Sequence of chain 3.A:
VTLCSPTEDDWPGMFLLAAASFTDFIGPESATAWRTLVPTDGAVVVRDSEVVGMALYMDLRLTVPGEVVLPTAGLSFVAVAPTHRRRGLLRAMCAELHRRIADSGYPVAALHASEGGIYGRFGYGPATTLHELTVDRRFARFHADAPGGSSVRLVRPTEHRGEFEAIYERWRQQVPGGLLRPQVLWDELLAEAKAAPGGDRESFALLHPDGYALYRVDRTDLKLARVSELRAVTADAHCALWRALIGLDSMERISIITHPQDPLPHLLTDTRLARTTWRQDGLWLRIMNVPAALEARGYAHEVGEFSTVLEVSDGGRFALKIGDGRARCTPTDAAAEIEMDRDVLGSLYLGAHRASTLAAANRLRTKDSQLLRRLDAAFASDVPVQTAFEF

Binding-site contacts:
Ligand atom N1 contacts residue SER103 of chain 3.A at 4.0 Å.
Ligand atom CL1 contacts residue LEU83 of chain 3.A at 3.9 Å.
Ligand atom N1 contacts residue DMS1 of chain 3.C at 3.6 Å.
Ligand atom C1 contacts residue PHE104 of chain 3.A at 3.5 Å (hydrophobic).
Ligand atom N4 contacts residue ILE48 of chain 3.A at 3.8 Å.
Ligand atom C9 contacts residue DMS1 of chain 3.C at 4.1 Å.
Ligand atom C1 contacts residue TRP56 of chain 3.A at 3.7 Å (hydrophobic).
Ligand atom C3 contacts residue ALA53 of chain 3.A at 3.8 Å (hydrophobic).
Ligand atom C4 contacts residue LEU83 of chain 3.A at 3.8 Å (hydrophobic).
Ligand atom N3 contacts residue DMS1 of chain 3.C at 4.1 Å.
Ligand atom C5 contacts residue SER103 of chain 3.A at 4.0 Å.
Ligand atom C2 contacts residue ALA53 of chain 3.A at 3.8 Å (hydrophobic).
Ligand atom CL1 contacts residue ARG57 of chain 3.A at 3.7 Å.
Ligand atom N2 contacts residue DMS1 of chain 3.C at 3.6 Å.
Ligand atom C1 contacts residue ILE48 of chain 3.A at 4.1 Å (hydrophobic).
Ligand atom CL1 contacts residue ALA53 of chain 3.A at 3.5 Å.
Ligand atom C9 contacts residue TRP56 of chain 3.A at 3.9 Å (hydrophobic).
Ligand atom N2 contacts residue SER103 of chain 3.A at 4.0 Å.
Ligand atom N2 contacts residue PHE422 of chain 3.A at 3.0 Å (h-bond).
Ligand atom N3 contacts residue GLU421 of chain 3.A at 4.0 Å.
Ligand atom C6 contacts residue SER103 of chain 3.A at 3.9 Å.
Ligand atom N1 contacts residue PHE422 of chain 3.A at 3.8 Å.
Ligand atom C2 contacts residue PHE104 of chain 3.A at 3.5 Å (hydrophobic).
Ligand atom C7 contacts residue PHE422 of chain 3.A at 3.6 Å (hydrophobic).
Ligand atom C5 contacts residue LEU83 of chain 3.A at 4.1 Å (hydrophobic).
Ligand atom C5 contacts residue MET85 of chain 3.A at 3.8 Å (hydrophobic).
Ligand atom C7 contacts residue SER103 of chain 3.A at 3.2 Å.
Ligand atom N4 contacts residue DMS1 of chain 3.C at 4.1 Å.
Ligand atom C3 contacts residue PHE104 of chain 3.A at 4.0 Å (hydrophobic).
Ligand atom C6 contacts residue TRP56 of chain 3.A at 3.7 Å (hydrophobic).
Ligand atom C7 contacts residue TRP56 of chain 3.A at 3.5 Å (hydrophobic).
Ligand atom C2 contacts residue TRP56 of chain 3.A at 3.8 Å (hydrophobic).
Ligand atom N1 contacts residue TRP56 of chain 3.A at 3.8 Å.
Ligand atom CL1 contacts residue TRP33 of chain 3.A at 3.6 Å.
Ligand atom N3 contacts residue PHE422 of chain 3.A at 4.0 Å.
Ligand atom C5 contacts residue TRP56 of chain 3.A at 3.7 Å (hydrophobic).
Ligand atom C9 contacts residue PHE422 of chain 3.A at 4.0 Å (hydrophobic).
Ligand atom C4 contacts residue TRP56 of chain 3.A at 3.8 Å (hydrophobic).
Ligand atom C3 contacts residue TRP56 of chain 3.A at 3.8 Å (hydrophobic).
Ligand atom N4 contacts residue TRP56 of chain 3.A at 3.5 Å.

The protein below binds the small molecule below.
Small molecule (SMILES): [H]/N=C(/N)N/N=C/c1ccc(Cl)cc1